Sequence of chain 1.A:
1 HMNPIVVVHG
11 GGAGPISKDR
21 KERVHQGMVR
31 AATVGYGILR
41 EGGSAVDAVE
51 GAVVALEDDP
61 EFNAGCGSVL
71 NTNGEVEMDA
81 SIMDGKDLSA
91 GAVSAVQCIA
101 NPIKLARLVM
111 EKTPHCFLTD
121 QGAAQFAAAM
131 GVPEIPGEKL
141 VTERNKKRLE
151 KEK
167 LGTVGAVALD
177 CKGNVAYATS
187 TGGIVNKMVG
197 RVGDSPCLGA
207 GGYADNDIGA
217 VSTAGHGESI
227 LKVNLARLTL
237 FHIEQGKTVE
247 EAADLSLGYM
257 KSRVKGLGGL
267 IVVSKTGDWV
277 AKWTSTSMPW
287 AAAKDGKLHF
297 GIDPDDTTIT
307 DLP

Binding-site contacts:
Ligand atom CA contacts residue VAL109 of chain 1.A at 4.3 Å (hydrophobic).
Ligand atom O contacts residue HIS115 of chain 1.A at 4.4 Å.
Ligand atom C contacts residue CYS116 of chain 1.A at 3.5 Å (hydrophobic).
Ligand atom N contacts residue CYS116 of chain 1.A at 4.3 Å.
Ligand atom N contacts residue MET110 of chain 1.A at 3.3 Å (h-bond).
Ligand atom N contacts residue PRO114 of chain 1.A at 3.8 Å.
Ligand atom OXT contacts residue SER89 of chain 1.A at 3.1 Å.
Ligand atom OXT contacts residue LYS228 of chain 1.B at 3.6 Å.
Ligand atom C contacts residue SER89 of chain 1.A at 4.3 Å.
Ligand atom O contacts residue LYS228 of chain 1.B at 3.1 Å (salt-bridge).
Ligand atom CA contacts residue HIS115 of chain 1.A at 3.6 Å.
Ligand atom N contacts residue THR113 of chain 1.A at 3.0 Å (h-bond).
Ligand atom C contacts residue HIS115 of chain 1.A at 4.3 Å.
Ligand atom N contacts residue HIS115 of chain 1.A at 2.9 Å (h-bond).
Ligand atom CA contacts residue ALA90 of chain 1.A at 3.6 Å (hydrophobic).
Ligand atom CA contacts residue CYS116 of chain 1.A at 4.0 Å (hydrophobic).
Ligand atom O contacts residue CYS116 of chain 1.A at 3.3 Å (h-bond).
Ligand atom N contacts residue VAL109 of chain 1.A at 4.0 Å.
Ligand atom OXT contacts residue CYS116 of chain 1.A at 3.9 Å.
Ligand atom CA contacts residue MET110 of chain 1.A at 2.9 Å (hydrophobic).
Ligand atom C contacts residue ALA90 of chain 1.A at 3.8 Å (hydrophobic).
Ligand atom CA contacts residue THR113 of chain 1.A at 4.2 Å.
Ligand atom C contacts residue MET110 of chain 1.A at 4.2 Å (hydrophobic).
Ligand atom OXT contacts residue ALA90 of chain 1.A at 3.1 Å (h-bond).
Ligand atom OXT contacts residue MET110 of chain 1.A at 4.3 Å.
Ligand atom C contacts residue LYS228 of chain 1.B at 3.8 Å.

Sequence of chain 1.B:
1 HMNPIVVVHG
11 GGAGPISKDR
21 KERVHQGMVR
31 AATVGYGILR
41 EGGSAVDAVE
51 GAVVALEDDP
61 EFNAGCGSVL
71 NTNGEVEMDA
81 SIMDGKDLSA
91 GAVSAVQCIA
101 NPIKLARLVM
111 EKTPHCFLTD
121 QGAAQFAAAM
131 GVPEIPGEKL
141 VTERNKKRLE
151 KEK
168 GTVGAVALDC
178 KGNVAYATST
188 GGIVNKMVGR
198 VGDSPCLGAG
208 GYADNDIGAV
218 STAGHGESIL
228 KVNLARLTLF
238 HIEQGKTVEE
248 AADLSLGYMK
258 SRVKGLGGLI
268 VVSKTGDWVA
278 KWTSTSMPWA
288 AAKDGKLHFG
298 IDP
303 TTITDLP

This protein binds this small molecule.
Small molecule (SMILES): NCC(=O)O